Binding-site contacts:
Ligand atom C4A contacts residue ASN67 of chain 1.B at 4.4 Å.
Ligand atom N9A contacts residue HIS119 of chain 1.B at 3.8 Å.
Ligand atom N6A contacts residue ALA109 of chain 1.B at 3.5 Å.
Ligand atom N6A contacts residue CYS65 of chain 1.B at 3.8 Å.
Ligand atom C2A contacts residue HIS119 of chain 1.B at 3.8 Å.
Ligand atom C6A contacts residue ASN67 of chain 1.B at 3.6 Å.
Ligand atom N1A contacts residue ALA109 of chain 1.B at 3.7 Å.
Ligand atom C8A contacts residue ASN67 of chain 1.B at 4.2 Å.
Ligand atom N6A contacts residue GLN69 of chain 1.B at 4.1 Å.
Ligand atom C2A contacts residue VAL118 of chain 1.B at 4.3 Å (hydrophobic).
Ligand atom C5A contacts residue HIS119 of chain 1.B at 3.7 Å.
Ligand atom C6A contacts residue ALA109 of chain 1.B at 4.0 Å (hydrophobic).
Ligand atom O2B contacts residue HIS119 of chain 1.B at 4.1 Å.
Ligand atom C1B contacts residue HIS119 of chain 1.B at 4.3 Å.
Ligand atom N1A contacts residue HIS119 of chain 1.B at 3.7 Å.
Ligand atom N3A contacts residue HIS119 of chain 1.B at 4.0 Å.
Ligand atom N6A contacts residue HIS119 of chain 1.B at 4.0 Å.
Ligand atom C2B contacts residue HIS119 of chain 1.B at 3.6 Å.
Ligand atom C5A contacts residue ASN67 of chain 1.B at 3.5 Å.
Ligand atom C6A contacts residue HIS119 of chain 1.B at 3.8 Å.
Ligand atom C4A contacts residue HIS119 of chain 1.B at 3.7 Å.
Ligand atom N7A contacts residue HIS119 of chain 1.B at 3.6 Å.
Ligand atom N7A contacts residue ASN67 of chain 1.B at 3.3 Å (h-bond).
Ligand atom C6A contacts residue GLN69 of chain 1.B at 4.5 Å.
Ligand atom C8A contacts residue HIS119 of chain 1.B at 3.6 Å.
Ligand atom N1A contacts residue GLN69 of chain 1.B at 4.4 Å.
Ligand atom C3B contacts residue LYS7 of chain 1.B at 4.4 Å.
Ligand atom O3B contacts residue LYS7 of chain 1.B at 3.5 Å (salt-bridge).
Ligand atom N6A contacts residue ASN67 of chain 1.B at 3.4 Å (h-bond).
Ligand atom N6A contacts residue CYS72 of chain 1.B at 4.5 Å.

A small-molecule ligand and the protein it binds are described below.
Small molecule (SMILES): Nc1ncnc2c1ncn2[C@@H]1O[C@H](C(=O)NS(=O)(=O)C[C@H]2[C@@H](O)[C@H](n3ccc(=O)[nH]c3=O)O[C@@H]2CO)[C@@H](O)[C@H]1O

Sequence of chain 1.B:
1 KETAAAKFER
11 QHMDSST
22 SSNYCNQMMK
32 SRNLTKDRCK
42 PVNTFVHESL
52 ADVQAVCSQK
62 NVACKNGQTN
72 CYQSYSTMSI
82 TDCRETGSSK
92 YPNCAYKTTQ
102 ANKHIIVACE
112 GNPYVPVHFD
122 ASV